Sequence of chain 1.A:
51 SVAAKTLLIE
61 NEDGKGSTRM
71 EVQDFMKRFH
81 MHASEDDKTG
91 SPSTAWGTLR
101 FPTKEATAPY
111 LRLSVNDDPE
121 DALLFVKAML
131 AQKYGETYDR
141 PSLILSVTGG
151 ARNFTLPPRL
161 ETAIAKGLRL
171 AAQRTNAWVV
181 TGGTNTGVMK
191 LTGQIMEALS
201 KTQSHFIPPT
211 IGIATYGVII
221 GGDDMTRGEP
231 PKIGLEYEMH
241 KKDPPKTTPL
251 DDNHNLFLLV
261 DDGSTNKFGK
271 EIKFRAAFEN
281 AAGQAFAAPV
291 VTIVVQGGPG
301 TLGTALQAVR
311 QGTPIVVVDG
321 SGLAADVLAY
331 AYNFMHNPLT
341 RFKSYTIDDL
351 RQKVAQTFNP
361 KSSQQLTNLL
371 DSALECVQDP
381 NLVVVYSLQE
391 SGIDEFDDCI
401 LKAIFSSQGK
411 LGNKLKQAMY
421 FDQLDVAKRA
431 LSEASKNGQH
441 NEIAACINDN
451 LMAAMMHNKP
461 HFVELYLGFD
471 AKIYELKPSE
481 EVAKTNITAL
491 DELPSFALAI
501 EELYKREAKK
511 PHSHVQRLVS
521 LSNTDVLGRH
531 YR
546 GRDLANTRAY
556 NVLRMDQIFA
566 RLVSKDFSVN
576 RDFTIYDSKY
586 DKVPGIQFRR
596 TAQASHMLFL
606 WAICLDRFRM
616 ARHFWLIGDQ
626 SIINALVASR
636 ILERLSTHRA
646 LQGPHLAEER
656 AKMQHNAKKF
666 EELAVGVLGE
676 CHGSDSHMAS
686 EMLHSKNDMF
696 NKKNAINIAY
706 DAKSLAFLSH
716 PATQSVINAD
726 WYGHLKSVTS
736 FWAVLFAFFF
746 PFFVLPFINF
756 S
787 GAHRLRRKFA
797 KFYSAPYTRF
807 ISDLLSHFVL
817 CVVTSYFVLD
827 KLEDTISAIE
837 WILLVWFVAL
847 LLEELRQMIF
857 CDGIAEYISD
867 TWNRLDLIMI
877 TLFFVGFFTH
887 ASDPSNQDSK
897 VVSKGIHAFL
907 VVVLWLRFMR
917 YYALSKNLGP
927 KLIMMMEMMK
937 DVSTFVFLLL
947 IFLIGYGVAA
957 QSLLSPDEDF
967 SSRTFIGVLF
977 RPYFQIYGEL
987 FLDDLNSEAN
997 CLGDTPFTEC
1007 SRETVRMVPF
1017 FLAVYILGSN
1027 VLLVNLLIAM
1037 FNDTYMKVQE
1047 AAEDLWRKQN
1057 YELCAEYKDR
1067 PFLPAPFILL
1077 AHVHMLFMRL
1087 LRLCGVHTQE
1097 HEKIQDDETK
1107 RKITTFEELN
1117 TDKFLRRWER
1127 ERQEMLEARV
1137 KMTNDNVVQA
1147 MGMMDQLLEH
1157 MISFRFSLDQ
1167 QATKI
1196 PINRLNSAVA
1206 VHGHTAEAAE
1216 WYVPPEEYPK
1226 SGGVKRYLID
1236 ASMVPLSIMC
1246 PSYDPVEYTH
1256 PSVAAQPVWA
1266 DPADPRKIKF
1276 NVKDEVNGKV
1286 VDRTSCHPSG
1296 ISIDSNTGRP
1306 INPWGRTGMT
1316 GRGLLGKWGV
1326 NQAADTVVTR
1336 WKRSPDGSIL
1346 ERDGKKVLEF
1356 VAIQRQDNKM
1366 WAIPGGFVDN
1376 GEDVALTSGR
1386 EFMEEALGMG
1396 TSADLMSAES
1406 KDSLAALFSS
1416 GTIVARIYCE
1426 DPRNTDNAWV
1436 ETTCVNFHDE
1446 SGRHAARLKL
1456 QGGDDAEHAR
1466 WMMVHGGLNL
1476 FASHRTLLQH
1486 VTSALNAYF

Binding-site contacts:
Ligand atom O1A contacts residue ARG152 of chain 1.A at 3.1 Å (salt-bridge).
Ligand atom C1D contacts residue MET189 of chain 1.A at 3.6 Å (hydrophobic).
Ligand atom O4D contacts residue MET189 of chain 1.A at 3.2 Å.
Ligand atom O2D contacts residue GLU271 of chain 1.A at 3.6 Å.
Ligand atom O2B contacts residue GLY300 of chain 1.A at 3.2 Å (h-bond).
Ligand atom O2A contacts residue GLY298 of chain 1.A at 3.4 Å.
Ligand atom C5 contacts residue PHE268 of chain 1.A at 3.5 Å (hydrophobic).
Ligand atom O1D contacts residue THR148 of chain 1.A at 2.7 Å (h-bond).
Ligand atom C5D contacts residue GLY149 of chain 1.A at 3.1 Å.
Ligand atom C2 contacts residue ALA151 of chain 1.A at 3.5 Å (hydrophobic).
Ligand atom C4 contacts residue PHE268 of chain 1.A at 3.5 Å (hydrophobic).
Ligand atom O3A contacts residue GLY150 of chain 1.A at 3.7 Å.
Ligand atom C4 contacts residue ALA151 of chain 1.A at 3.5 Å (hydrophobic).
Ligand atom O2' contacts residue PHE268 of chain 1.A at 3.5 Å.
Ligand atom O3A contacts residue ALA151 of chain 1.A at 3.4 Å (h-bond).
Ligand atom C2D contacts residue THR148 of chain 1.A at 3.7 Å.
Ligand atom N1 contacts residue THR184 of chain 1.A at 3.2 Å (h-bond).
Ligand atom N7 contacts residue PHE268 of chain 1.A at 3.5 Å.
Ligand atom N3 contacts residue ALA151 of chain 1.A at 3.5 Å.
Ligand atom O4D contacts residue GLY149 of chain 1.A at 3.0 Å (h-bond).
Ligand atom C1D contacts residue THR148 of chain 1.A at 3.7 Å.
Ligand atom O1A contacts residue ALA151 of chain 1.A at 3.0 Å (h-bond).
Ligand atom C5 contacts residue ALA151 of chain 1.A at 3.6 Å (hydrophobic).
Ligand atom N6 contacts residue MET189 of chain 1.A at 3.4 Å.
Ligand atom C5' contacts residue ARG152 of chain 1.A at 3.6 Å.
Ligand atom N1 contacts residue ALA151 of chain 1.A at 3.6 Å.
Ligand atom O2B contacts residue PRO299 of chain 1.A at 3.7 Å.
Ligand atom O2B contacts residue GLY298 of chain 1.A at 3.0 Å (h-bond).
Ligand atom O1A contacts residue GLY150 of chain 1.A at 3.3 Å.
Ligand atom O2D contacts residue THR304 of chain 1.A at 3.5 Å (h-bond).
Ligand atom C2D contacts residue THR304 of chain 1.A at 3.7 Å.
Ligand atom O1D contacts residue ARG275 of chain 1.A at 3.2 Å (salt-bridge).
Ligand atom C6 contacts residue ALA151 of chain 1.A at 3.6 Å (hydrophobic).
Ligand atom C8 contacts residue PHE268 of chain 1.A at 3.6 Å (hydrophobic).
Ligand atom N3 contacts residue PHE268 of chain 1.A at 3.7 Å.
Ligand atom O1D contacts residue GLY149 of chain 1.A at 3.5 Å (h-bond).
Ligand atom O1A contacts residue ASN153 of chain 1.A at 3.2 Å (h-bond).
Ligand atom O4' contacts residue ARG152 of chain 1.A at 3.6 Å.
Ligand atom C4D contacts residue GLY149 of chain 1.A at 3.6 Å.
Ligand atom O2B contacts residue THR301 of chain 1.A at 3.1 Å (h-bond).

This protein binds this small molecule.
Small molecule (SMILES): Nc1ncnc2c1ncn2[C@@H]1O[C@H](CO[P](=O)(O)O[P](=O)(O)OC[C@H]2O[C@@H](O)[C@H](O)[C@@H]2O)[C@@H](O)[C@H]1O